This protein binds this small molecule.
Small molecule (SMILES): OC[C@H]1O[C@@H](O)[C@H](O)[C@@H](O)[C@@H]1O

Binding-site contacts:
Ligand atom O5 contacts residue SER52 of chain 1.A at 2.3 Å (h-bond).
Ligand atom O2 contacts residue SER52 of chain 1.A at 2.6 Å.
Ligand atom O3 contacts residue TYR68 of chain 1.A at 4.5 Å.
Ligand atom O5 contacts residue GLN49 of chain 1.A at 3.1 Å (h-bond).
Ligand atom C1 contacts residue SER52 of chain 1.A at 1.4 Å.
Ligand atom O4 contacts residue TYR68 of chain 1.A at 3.5 Å.
Ligand atom C4 contacts residue TYR68 of chain 1.A at 4.0 Å (hydrophobic).
Ligand atom C3 contacts residue PRO54 of chain 1.A at 4.3 Å (hydrophobic).
Ligand atom C5 contacts residue TYR68 of chain 1.A at 3.9 Å (hydrophobic).
Ligand atom C4 contacts residue SER52 of chain 1.A at 4.2 Å.
Ligand atom C5 contacts residue GLN49 of chain 1.A at 3.5 Å.
Ligand atom C3 contacts residue TYR68 of chain 1.A at 4.1 Å (hydrophobic).
Ligand atom C1 contacts residue PRO54 of chain 1.A at 4.3 Å (hydrophobic).
Ligand atom O6 contacts residue TYR68 of chain 1.A at 4.3 Å.
Ligand atom C3 contacts residue SER52 of chain 1.A at 3.8 Å.
Ligand atom C2 contacts residue SER52 of chain 1.A at 2.5 Å.
Ligand atom C2 contacts residue PRO54 of chain 1.A at 4.4 Å (hydrophobic).
Ligand atom C5 contacts residue SER52 of chain 1.A at 3.7 Å.
Ligand atom C1 contacts residue GLN49 of chain 1.A at 3.4 Å.
Ligand atom O6 contacts residue GLN49 of chain 1.A at 3.6 Å.
Ligand atom O2 contacts residue PRO54 of chain 1.A at 3.8 Å.
Ligand atom C6 contacts residue GLN49 of chain 1.A at 3.4 Å.

Sequence of chain 1.A:
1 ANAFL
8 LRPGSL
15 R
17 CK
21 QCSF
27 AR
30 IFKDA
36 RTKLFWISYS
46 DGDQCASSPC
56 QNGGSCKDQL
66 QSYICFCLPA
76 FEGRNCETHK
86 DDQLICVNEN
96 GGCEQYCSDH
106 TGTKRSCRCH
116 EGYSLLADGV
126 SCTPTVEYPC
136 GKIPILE